The small molecule below binds the protein below.
Small molecule (SMILES): CC(=O)N[C@H]1[C@H]([C@H](O)[C@H](O)CO)O[C@@](OC[C@H]2O[C@@H](O)[C@H](O)[C@@H](O)[C@H]2O)(C(=O)O)C[C@@H]1O

Binding-site contacts:
Ligand atom C9 contacts residue SER225 of chain 3.A at 3.8 Å.
Ligand atom C1 contacts residue SER134 of chain 3.A at 3.6 Å.
Ligand atom O4 contacts residue VAL132 of chain 3.A at 4.1 Å.
Ligand atom C9 contacts residue TYR92 of chain 3.A at 3.7 Å (hydrophobic).
Ligand atom O1A contacts residue SER134 of chain 3.A at 3.6 Å.
Ligand atom O1A contacts residue SER133 of chain 3.A at 2.8 Å (h-bond).
Ligand atom O9 contacts residue TRP150 of chain 3.A at 4.0 Å.
Ligand atom C10 contacts residue TRP150 of chain 3.A at 3.9 Å (hydrophobic).
Ligand atom O2 contacts residue LYS219 of chain 3.A at 4.2 Å.
Ligand atom C5 contacts residue VAL132 of chain 3.A at 3.8 Å (hydrophobic).
Ligand atom O4 contacts residue LEU223 of chain 3.A at 3.5 Å.
Ligand atom N5 contacts residue TRP150 of chain 3.A at 3.9 Å.
Ligand atom C8 contacts residue TYR92 of chain 3.A at 4.0 Å (hydrophobic).
Ligand atom C11 contacts residue SER130 of chain 3.A at 3.1 Å.
Ligand atom O4 contacts residue GLY222 of chain 3.A at 3.5 Å (h-bond).
Ligand atom O3 contacts residue GLY222 of chain 3.A at 3.5 Å (h-bond).
Ligand atom O1A contacts residue LEU223 of chain 3.A at 3.6 Å.
Ligand atom C9 contacts residue HIS180 of chain 3.A at 4.2 Å.
Ligand atom O9 contacts residue TYR92 of chain 3.A at 2.5 Å (h-bond).
Ligand atom C11 contacts residue GLY131 of chain 3.A at 4.0 Å.
Ligand atom O1B contacts residue SER134 of chain 3.A at 2.8 Å (h-bond).
Ligand atom C11 contacts residue ILE152 of chain 3.A at 4.0 Å (hydrophobic).
Ligand atom O9 contacts residue HIS180 of chain 3.A at 3.1 Å (h-bond).
Ligand atom O7 contacts residue ARG190 of chain 3.A at 3.0 Å (salt-bridge).
Ligand atom O9 contacts residue SER225 of chain 3.A at 3.1 Å (h-bond).
Ligand atom C9 contacts residue GLU187 of chain 3.A at 3.0 Å.
Ligand atom C10 contacts residue VAL132 of chain 3.A at 4.0 Å (hydrophobic).
Ligand atom O9 contacts residue GLU187 of chain 3.A at 2.9 Å (salt-bridge).
Ligand atom C4 contacts residue VAL132 of chain 3.A at 3.7 Å (hydrophobic).
Ligand atom N5 contacts residue VAL132 of chain 3.A at 2.9 Å (h-bond).
Ligand atom O8 contacts residue LEU223 of chain 3.A at 3.4 Å.
Ligand atom C7 contacts residue TRP150 of chain 3.A at 3.8 Å (hydrophobic).
Ligand atom C11 contacts residue TRP150 of chain 3.A at 3.7 Å (hydrophobic).
Ligand atom C11 contacts residue VAL132 of chain 3.A at 4.0 Å (hydrophobic).
Ligand atom O10 contacts residue LEU191 of chain 3.A at 3.5 Å.
Ligand atom O1B contacts residue SER133 of chain 3.A at 3.6 Å.
Ligand atom O8 contacts residue TRP150 of chain 3.A at 4.0 Å.
Ligand atom C1 contacts residue SER133 of chain 3.A at 3.7 Å.
Ligand atom O8 contacts residue TYR92 of chain 3.A at 3.0 Å (h-bond).
Ligand atom C10 contacts residue SER130 of chain 3.A at 4.1 Å.

Sequence of chain 3.A:
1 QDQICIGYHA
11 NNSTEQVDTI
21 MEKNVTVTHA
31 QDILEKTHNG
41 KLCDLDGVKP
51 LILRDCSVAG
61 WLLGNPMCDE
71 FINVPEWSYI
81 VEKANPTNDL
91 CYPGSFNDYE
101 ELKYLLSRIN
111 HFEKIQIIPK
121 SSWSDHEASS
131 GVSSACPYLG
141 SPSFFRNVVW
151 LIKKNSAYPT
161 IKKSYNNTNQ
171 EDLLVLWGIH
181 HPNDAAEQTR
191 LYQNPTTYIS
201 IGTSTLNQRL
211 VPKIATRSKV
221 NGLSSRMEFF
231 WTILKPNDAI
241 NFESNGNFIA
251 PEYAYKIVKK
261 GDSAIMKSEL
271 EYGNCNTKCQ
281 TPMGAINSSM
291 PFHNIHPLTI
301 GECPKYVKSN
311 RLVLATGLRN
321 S